The small molecule below binds the protein below.
Small molecule (SMILES): CCCCCCCCOS(=O)(=O)[O-]

Sequence of chain 1.D:
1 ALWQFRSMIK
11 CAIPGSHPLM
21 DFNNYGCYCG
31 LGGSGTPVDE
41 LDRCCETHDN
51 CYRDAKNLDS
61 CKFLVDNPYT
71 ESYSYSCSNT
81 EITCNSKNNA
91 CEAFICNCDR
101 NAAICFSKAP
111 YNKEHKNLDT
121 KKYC

Binding-site contacts:
Ligand atom O4 contacts residue CA1 of chain 1.Q at 3.3 Å.
Ligand atom O4 contacts residue ASP49 of chain 1.D at 3.2 Å (salt-bridge).
Ligand atom O4 contacts residue TYR28 of chain 1.D at 3.2 Å (h-bond).
Ligand atom C7 contacts residue LEU19 of chain 1.D at 3.6 Å (hydrophobic).
Ligand atom C5 contacts residue PHE5 of chain 1.D at 4.1 Å (hydrophobic).
Ligand atom C1 contacts residue GLY30 of chain 1.D at 4.2 Å.
Ligand atom S contacts residue CA1 of chain 1.Q at 3.8 Å.
Ligand atom C6 contacts residue LEU19 of chain 1.D at 3.3 Å (hydrophobic).
Ligand atom O4 contacts residue GLY30 of chain 1.D at 3.3 Å (h-bond).
Ligand atom S contacts residue HIS48 of chain 1.D at 4.2 Å.
Ligand atom S contacts residue TYR28 of chain 1.D at 4.3 Å.
Ligand atom C8 contacts residue ARG6 of chain 1.D at 3.2 Å.
Ligand atom O4 contacts residue CYS45 of chain 1.D at 3.6 Å.
Ligand atom O4 contacts residue CYS29 of chain 1.D at 3.5 Å.
Ligand atom O2 contacts residue TYR69 of chain 1.D at 3.5 Å (h-bond).
Ligand atom C8 contacts residue LEU19 of chain 1.D at 3.5 Å (hydrophobic).
Ligand atom O3 contacts residue TYR69 of chain 1.D at 3.9 Å.
Ligand atom C7 contacts residue LEU2 of chain 1.D at 3.8 Å (hydrophobic).
Ligand atom C3 contacts residue PHE5 of chain 1.D at 4.0 Å (hydrophobic).
Ligand atom C6 contacts residue ARG6 of chain 1.D at 4.1 Å.
Ligand atom C5 contacts residue ILE9 of chain 1.D at 4.0 Å (hydrophobic).
Ligand atom O3 contacts residue HIS48 of chain 1.D at 3.0 Å.
Ligand atom O4 contacts residue HIS48 of chain 1.D at 4.0 Å.
Ligand atom O1 contacts residue CYS29 of chain 1.D at 4.2 Å.
Ligand atom O2 contacts residue LEU31 of chain 1.D at 3.8 Å.
Ligand atom C2 contacts residue PHE5 of chain 1.D at 4.0 Å (hydrophobic).
Ligand atom O2 contacts residue TYR28 of chain 1.D at 4.1 Å.
Ligand atom S contacts residue GLY30 of chain 1.D at 3.3 Å (h-bond).
Ligand atom O1 contacts residue GLY30 of chain 1.D at 3.2 Å (h-bond).
Ligand atom S contacts residue ASP49 of chain 1.D at 4.0 Å.
Ligand atom C8 contacts residue LEU2 of chain 1.D at 4.2 Å (hydrophobic).
Ligand atom C4 contacts residue LEU19 of chain 1.D at 4.0 Å (hydrophobic).
Ligand atom C6 contacts residue PRO18 of chain 1.D at 3.6 Å (hydrophobic).
Ligand atom O3 contacts residue ASP49 of chain 1.D at 4.1 Å.
Ligand atom C7 contacts residue ARG6 of chain 1.D at 3.8 Å.
Ligand atom C1 contacts residue PHE5 of chain 1.D at 4.0 Å (hydrophobic).
Ligand atom O2 contacts residue CA1 of chain 1.Q at 3.0 Å.
Ligand atom O2 contacts residue ASP49 of chain 1.D at 4.0 Å.
Ligand atom O2 contacts residue GLY30 of chain 1.D at 2.5 Å (h-bond).
Ligand atom C2 contacts residue PHE22 of chain 1.D at 4.3 Å (hydrophobic).